Sequence of chain 2.A:
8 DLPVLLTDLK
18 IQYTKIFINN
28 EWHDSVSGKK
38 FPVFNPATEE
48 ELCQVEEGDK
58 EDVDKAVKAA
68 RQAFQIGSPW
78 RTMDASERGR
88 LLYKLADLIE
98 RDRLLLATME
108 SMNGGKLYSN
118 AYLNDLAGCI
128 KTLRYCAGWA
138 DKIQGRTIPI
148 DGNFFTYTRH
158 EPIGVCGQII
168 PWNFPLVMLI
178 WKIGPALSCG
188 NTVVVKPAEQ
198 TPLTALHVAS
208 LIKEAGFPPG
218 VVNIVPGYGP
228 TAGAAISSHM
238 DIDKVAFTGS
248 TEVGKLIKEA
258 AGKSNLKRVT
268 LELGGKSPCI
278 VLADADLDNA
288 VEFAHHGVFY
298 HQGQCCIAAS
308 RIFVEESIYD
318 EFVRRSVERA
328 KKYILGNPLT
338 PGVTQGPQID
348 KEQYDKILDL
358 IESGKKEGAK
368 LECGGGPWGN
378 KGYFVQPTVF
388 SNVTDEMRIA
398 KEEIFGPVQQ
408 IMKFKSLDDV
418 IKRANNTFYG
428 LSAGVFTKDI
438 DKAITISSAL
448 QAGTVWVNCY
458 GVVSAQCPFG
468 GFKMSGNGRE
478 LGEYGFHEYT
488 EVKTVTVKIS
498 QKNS

This small molecule binds to this protein.
Small molecule (SMILES): CS(=O)(=O)N1CCN(C(=O)c2cnc3ccc(F)cc3c2-c2ccc(C3(C#N)CC3)cc2)CC1

Binding-site contacts:
Ligand atom C6 contacts residue TYR297 of chain 2.A at 3.9 Å (hydrophobic).
Ligand atom C7 contacts residue TYR297 of chain 2.A at 3.8 Å (hydrophobic).
Ligand atom C12 contacts residue PHE171 of chain 2.A at 3.4 Å (hydrophobic).
Ligand atom F35 contacts residue HIS293 of chain 2.A at 3.6 Å.
Ligand atom C28 contacts residue GLY125 of chain 2.A at 3.8 Å.
Ligand atom C15 contacts residue VAL460 of chain 2.A at 3.9 Å (hydrophobic).
Ligand atom O27 contacts residue GLY125 of chain 2.A at 3.6 Å (h-bond).
Ligand atom F35 contacts residue GLY294 of chain 2.A at 3.5 Å.
Ligand atom C8 contacts residue TYR297 of chain 2.A at 3.8 Å (hydrophobic).
Ligand atom O27 contacts residue TRP178 of chain 2.A at 3.2 Å (h-bond).
Ligand atom O26 contacts residue SER461 of chain 2.A at 3.3 Å.
Ligand atom C15 contacts residue ILE304 of chain 2.A at 3.8 Å (hydrophobic).
Ligand atom O27 contacts residue THR129 of chain 2.A at 3.2 Å (h-bond).
Ligand atom O18 contacts residue TYR297 of chain 2.A at 3.7 Å.
Ligand atom C4 contacts residue TYR297 of chain 2.A at 3.6 Å (hydrophobic).
Ligand atom O26 contacts residue ALA462 of chain 2.A at 3.8 Å.
Ligand atom C33 contacts residue TRP178 of chain 2.A at 3.8 Å (hydrophobic).
Ligand atom C5 contacts residue HIS293 of chain 2.A at 3.9 Å.
Ligand atom F35 contacts residue ILE304 of chain 2.A at 3.8 Å.
Ligand atom O18 contacts residue ASN121 of chain 2.A at 3.6 Å.
Ligand atom C13 contacts residue PHE171 of chain 2.A at 3.4 Å (hydrophobic).
Ligand atom N31 contacts residue ILE304 of chain 2.A at 3.4 Å (h-bond).
Ligand atom F35 contacts residue GLY458 of chain 2.A at 3.7 Å.
Ligand atom O26 contacts residue TRP178 of chain 2.A at 3.6 Å.
Ligand atom O26 contacts residue VAL460 of chain 2.A at 3.3 Å (h-bond).
Ligand atom C1 contacts residue GLY458 of chain 2.A at 3.7 Å.
Ligand atom C9 contacts residue ASN121 of chain 2.A at 3.7 Å.
Ligand atom C28 contacts residue VAL460 of chain 2.A at 3.9 Å (hydrophobic).
Ligand atom C16 contacts residue ILE304 of chain 2.A at 3.9 Å (hydrophobic).
Ligand atom C32 contacts residue MET175 of chain 2.A at 3.6 Å (hydrophobic).
Ligand atom N31 contacts residue CYS303 of chain 2.A at 3.0 Å (h-bond).
Ligand atom C9 contacts residue TYR297 of chain 2.A at 3.5 Å (hydrophobic).
Ligand atom C33 contacts residue PHE466 of chain 2.A at 3.9 Å (hydrophobic).
Ligand atom C2 contacts residue GLY458 of chain 2.A at 3.8 Å.
Ligand atom C6 contacts residue GLY458 of chain 2.A at 3.9 Å.
Ligand atom C3 contacts residue TYR297 of chain 2.A at 3.7 Å (hydrophobic).
Ligand atom N10 contacts residue TYR297 of chain 2.A at 3.5 Å.
Ligand atom C23 contacts residue VAL460 of chain 2.A at 3.2 Å (hydrophobic).
Ligand atom C2 contacts residue TYR297 of chain 2.A at 3.7 Å (hydrophobic).
Ligand atom N31 contacts residue CYS302 of chain 2.A at 3.8 Å.